Sequence of chain 5.C:
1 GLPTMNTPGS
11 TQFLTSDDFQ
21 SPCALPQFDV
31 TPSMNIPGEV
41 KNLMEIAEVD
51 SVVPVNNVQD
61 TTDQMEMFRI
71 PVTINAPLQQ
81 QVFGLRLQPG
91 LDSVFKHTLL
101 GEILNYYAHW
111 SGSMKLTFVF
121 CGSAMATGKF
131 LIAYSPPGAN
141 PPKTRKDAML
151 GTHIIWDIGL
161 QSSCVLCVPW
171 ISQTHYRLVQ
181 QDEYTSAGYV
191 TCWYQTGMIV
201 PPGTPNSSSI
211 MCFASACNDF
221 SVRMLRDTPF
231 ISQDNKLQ

Sequence of chain 5.A:
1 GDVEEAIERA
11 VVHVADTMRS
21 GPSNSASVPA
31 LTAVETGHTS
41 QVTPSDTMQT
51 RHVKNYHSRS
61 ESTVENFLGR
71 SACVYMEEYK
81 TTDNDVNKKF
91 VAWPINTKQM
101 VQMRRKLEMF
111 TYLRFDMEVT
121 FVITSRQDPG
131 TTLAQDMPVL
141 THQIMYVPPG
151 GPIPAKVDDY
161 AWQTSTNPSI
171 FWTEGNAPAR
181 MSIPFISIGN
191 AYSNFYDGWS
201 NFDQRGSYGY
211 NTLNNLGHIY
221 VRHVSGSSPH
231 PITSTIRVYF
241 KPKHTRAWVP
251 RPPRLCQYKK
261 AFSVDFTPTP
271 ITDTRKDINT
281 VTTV

Sequence of chain 6.C:
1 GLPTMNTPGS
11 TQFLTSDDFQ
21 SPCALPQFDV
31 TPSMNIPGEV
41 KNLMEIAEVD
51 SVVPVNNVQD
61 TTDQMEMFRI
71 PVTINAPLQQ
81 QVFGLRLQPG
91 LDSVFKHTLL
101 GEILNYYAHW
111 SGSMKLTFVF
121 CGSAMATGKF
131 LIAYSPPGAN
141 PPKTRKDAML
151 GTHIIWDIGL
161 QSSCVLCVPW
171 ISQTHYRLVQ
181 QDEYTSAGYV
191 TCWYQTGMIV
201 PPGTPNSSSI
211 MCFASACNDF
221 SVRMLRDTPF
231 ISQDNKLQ

The small molecule below binds the protein below.
Small molecule (SMILES): Cc1cc(CCCCCCCOc2ccc(C3=NCCO3)cc2)on1

Binding-site contacts:
Ligand atom N2 contacts residue W711 of chain 5.F at 2.9 Å.
Ligand atom O1 contacts residue W711 of chain 5.F at 3.7 Å.
Ligand atom C31 contacts residue LEU216 of chain 5.A at 3.4 Å (hydrophobic).
Ligand atom N3A contacts residue TYR146 of chain 5.A at 4.0 Å.
Ligand atom O1 contacts residue THR97 of chain 5.A at 3.4 Å (h-bond).
Ligand atom C4 contacts residue TYR192 of chain 5.A at 3.5 Å (hydrophobic).
Ligand atom C1C contacts residue THR97 of chain 5.A at 3.9 Å.
Ligand atom C5A contacts residue ILE170 of chain 5.A at 3.8 Å (hydrophobic).
Ligand atom C4B contacts residue ILE183 of chain 5.A at 4.0 Å (hydrophobic).
Ligand atom C5B contacts residue ILE183 of chain 5.A at 3.7 Å (hydrophobic).
Ligand atom C3C contacts residue TYR192 of chain 5.A at 4.0 Å (hydrophobic).
Ligand atom C2A contacts residue MET181 of chain 5.A at 3.7 Å (hydrophobic).
Ligand atom C4C contacts residue MET117 of chain 5.A at 3.9 Å (hydrophobic).
Ligand atom C2C contacts residue LEU216 of chain 5.A at 3.7 Å (hydrophobic).
Ligand atom C31 contacts residue ASN214 of chain 5.A at 3.3 Å.
Ligand atom C1C contacts residue PHE115 of chain 5.A at 3.9 Å (hydrophobic).
Ligand atom N3A contacts residue MET181 of chain 5.A at 3.3 Å.
Ligand atom N3A contacts residue ALA24 of chain 5.C at 3.8 Å.
Ligand atom C4A contacts residue ALA24 of chain 5.C at 4.0 Å (hydrophobic).
Ligand atom C2B contacts residue ILE219 of chain 5.A at 3.8 Å (hydrophobic).
Ligand atom C2A contacts residue TYR146 of chain 5.A at 3.7 Å (hydrophobic).
Ligand atom C31 contacts residue W711 of chain 5.F at 3.0 Å.
Ligand atom C4B contacts residue TYR146 of chain 5.A at 3.7 Å (hydrophobic).
Ligand atom O1A contacts residue PHE121 of chain 5.A at 4.0 Å.
Ligand atom C4A contacts residue ILE170 of chain 5.A at 3.9 Å (hydrophobic).
Ligand atom C6B contacts residue TYR146 of chain 5.A at 3.8 Å (hydrophobic).
Ligand atom N2 contacts residue THR97 of chain 5.A at 3.7 Å.
Ligand atom C5A contacts residue ILE144 of chain 5.A at 3.7 Å (hydrophobic).
Ligand atom C6B contacts residue ILE183 of chain 5.A at 3.6 Å (hydrophobic).
Ligand atom C6C contacts residue ILE186 of chain 5.A at 3.9 Å (hydrophobic).
Ligand atom C5A contacts residue PRO168 of chain 5.A at 4.0 Å (hydrophobic).
Ligand atom C4A contacts residue MET181 of chain 5.A at 3.6 Å (hydrophobic).
Ligand atom C1B contacts residue ILE183 of chain 5.A at 4.0 Å (hydrophobic).
Ligand atom C2C contacts residue THR97 of chain 5.A at 3.9 Å.
Ligand atom C3C contacts residue LEU216 of chain 5.A at 3.7 Å (hydrophobic).
Ligand atom C3 contacts residue W711 of chain 5.F at 3.2 Å.
Ligand atom O1B contacts residue ILE95 of chain 5.A at 3.6 Å.
Ligand atom C4A contacts residue LEU14 of chain 6.C at 4.0 Å (hydrophobic).
Ligand atom C5B contacts residue TYR146 of chain 5.A at 3.4 Å (hydrophobic).
Ligand atom C3B contacts residue ILE219 of chain 5.A at 3.8 Å (hydrophobic).